The protein below binds the small molecule below.
Small molecule (SMILES): OC[C@H]1O[C@H](O)[C@@H](O)[C@@H](O)[C@@H]1O

Sequence of chain 1.A:
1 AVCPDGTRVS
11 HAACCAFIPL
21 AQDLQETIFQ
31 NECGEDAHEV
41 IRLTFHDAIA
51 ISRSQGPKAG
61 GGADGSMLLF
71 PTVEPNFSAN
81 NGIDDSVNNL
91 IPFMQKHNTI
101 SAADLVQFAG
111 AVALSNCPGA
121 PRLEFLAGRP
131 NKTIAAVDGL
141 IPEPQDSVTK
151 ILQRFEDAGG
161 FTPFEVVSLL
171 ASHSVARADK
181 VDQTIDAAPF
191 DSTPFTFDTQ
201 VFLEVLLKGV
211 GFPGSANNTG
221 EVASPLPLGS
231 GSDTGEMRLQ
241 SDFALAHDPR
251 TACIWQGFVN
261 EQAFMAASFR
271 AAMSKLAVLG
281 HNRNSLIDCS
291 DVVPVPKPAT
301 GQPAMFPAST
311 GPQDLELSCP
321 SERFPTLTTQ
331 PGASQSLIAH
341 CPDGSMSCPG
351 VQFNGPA

Binding-site contacts:
Ligand atom C4 contacts residue SER334 of chain 1.A at 3.7 Å.
Ligand atom C6 contacts residue SER336 of chain 1.A at 4.2 Å.
Ligand atom O6 contacts residue SER334 of chain 1.A at 3.7 Å.
Ligand atom O4 contacts residue ALA308 of chain 1.A at 4.2 Å.
Ligand atom O2 contacts residue SER336 of chain 1.A at 3.7 Å.
Ligand atom O4 contacts residue SER334 of chain 1.A at 2.9 Å (h-bond).
Ligand atom C5 contacts residue SER336 of chain 1.A at 2.9 Å.
Ligand atom O4 contacts residue GLY332 of chain 1.A at 3.4 Å.
Ligand atom O3 contacts residue PRO331 of chain 1.A at 2.5 Å (h-bond).
Ligand atom C2 contacts residue PRO331 of chain 1.A at 4.5 Å (hydrophobic).
Ligand atom O6 contacts residue GLN335 of chain 1.A at 2.6 Å (h-bond).
Ligand atom C3 contacts residue SER336 of chain 1.A at 3.0 Å.
Ligand atom C2 contacts residue SER336 of chain 1.A at 2.4 Å.
Ligand atom C3 contacts residue GLY332 of chain 1.A at 4.2 Å.
Ligand atom C3 contacts residue SER334 of chain 1.A at 4.3 Å.
Ligand atom O3 contacts residue ALA308 of chain 1.A at 4.4 Å.
Ligand atom O4 contacts residue ALA333 of chain 1.A at 3.7 Å.
Ligand atom O5 contacts residue SER336 of chain 1.A at 2.3 Å (h-bond).
Ligand atom O4 contacts residue SER336 of chain 1.A at 4.4 Å.
Ligand atom C1 contacts residue SER336 of chain 1.A at 1.4 Å.
Ligand atom C4 contacts residue GLY332 of chain 1.A at 4.3 Å.
Ligand atom C4 contacts residue SER336 of chain 1.A at 3.5 Å.
Ligand atom O6 contacts residue SER336 of chain 1.A at 3.7 Å.
Ligand atom C6 contacts residue GLN335 of chain 1.A at 3.5 Å.
Ligand atom C5 contacts residue SER334 of chain 1.A at 3.4 Å.
Ligand atom C6 contacts residue SER334 of chain 1.A at 3.6 Å.
Ligand atom O3 contacts residue GLY332 of chain 1.A at 3.5 Å.
Ligand atom O4 contacts residue PRO331 of chain 1.A at 4.4 Å.
Ligand atom O3 contacts residue SER336 of chain 1.A at 4.3 Å.
Ligand atom C3 contacts residue PRO331 of chain 1.A at 3.5 Å (hydrophobic).
Ligand atom O5 contacts residue GLN335 of chain 1.A at 4.2 Å.
Ligand atom C3 contacts residue ALA308 of chain 1.A at 4.0 Å (hydrophobic).
Ligand atom C5 contacts residue GLN335 of chain 1.A at 3.7 Å.